Sequence of chain 1.A:
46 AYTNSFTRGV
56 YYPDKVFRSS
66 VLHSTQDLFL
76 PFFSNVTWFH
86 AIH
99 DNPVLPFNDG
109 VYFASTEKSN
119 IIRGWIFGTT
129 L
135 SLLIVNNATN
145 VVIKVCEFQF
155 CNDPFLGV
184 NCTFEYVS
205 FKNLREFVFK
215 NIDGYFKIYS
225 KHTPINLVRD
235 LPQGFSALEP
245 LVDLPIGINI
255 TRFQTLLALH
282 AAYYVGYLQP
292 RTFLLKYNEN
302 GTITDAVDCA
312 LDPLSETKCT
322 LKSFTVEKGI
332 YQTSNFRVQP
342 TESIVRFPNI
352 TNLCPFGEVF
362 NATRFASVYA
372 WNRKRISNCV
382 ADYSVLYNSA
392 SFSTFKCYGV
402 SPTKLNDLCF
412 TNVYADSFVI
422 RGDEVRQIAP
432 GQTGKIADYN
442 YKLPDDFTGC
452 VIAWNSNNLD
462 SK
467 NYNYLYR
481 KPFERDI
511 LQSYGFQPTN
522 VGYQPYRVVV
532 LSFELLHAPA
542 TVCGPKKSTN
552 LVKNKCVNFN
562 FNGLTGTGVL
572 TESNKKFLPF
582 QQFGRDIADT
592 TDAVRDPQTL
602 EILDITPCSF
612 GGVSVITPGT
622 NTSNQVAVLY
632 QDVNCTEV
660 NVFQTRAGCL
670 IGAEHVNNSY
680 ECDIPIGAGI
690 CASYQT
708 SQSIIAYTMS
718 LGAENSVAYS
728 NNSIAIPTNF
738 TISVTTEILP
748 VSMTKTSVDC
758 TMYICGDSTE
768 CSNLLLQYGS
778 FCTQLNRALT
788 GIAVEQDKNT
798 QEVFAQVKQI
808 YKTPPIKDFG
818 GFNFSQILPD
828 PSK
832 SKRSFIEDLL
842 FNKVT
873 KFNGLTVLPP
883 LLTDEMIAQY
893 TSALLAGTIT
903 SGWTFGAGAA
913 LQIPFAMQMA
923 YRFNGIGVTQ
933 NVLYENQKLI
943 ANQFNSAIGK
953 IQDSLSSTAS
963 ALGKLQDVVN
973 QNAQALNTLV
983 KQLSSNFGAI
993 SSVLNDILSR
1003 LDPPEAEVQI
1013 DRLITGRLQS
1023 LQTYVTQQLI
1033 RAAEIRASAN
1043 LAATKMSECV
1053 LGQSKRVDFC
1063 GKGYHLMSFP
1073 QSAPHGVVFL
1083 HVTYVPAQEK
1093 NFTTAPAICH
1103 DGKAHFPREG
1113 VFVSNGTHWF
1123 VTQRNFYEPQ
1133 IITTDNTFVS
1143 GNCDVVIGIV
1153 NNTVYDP

A protein and the small-molecule ligand that binds it are described below.
Small molecule (SMILES): CC(=O)N[C@@H]1[C@@H](O)[C@H](O)[C@@H](CO)O[C@H]1O

Binding-site contacts:
Ligand atom N2 contacts residue ASN635 of chain 1.A at 2.9 Å (h-bond).
Ligand atom C8 contacts residue ASN635 of chain 1.A at 4.2 Å.
Ligand atom C4 contacts residue ASN635 of chain 1.A at 4.3 Å.
Ligand atom O7 contacts residue ASN635 of chain 1.A at 3.1 Å (h-bond).
Ligand atom C1 contacts residue ASN635 of chain 1.A at 1.5 Å.
Ligand atom C7 contacts residue ASN635 of chain 1.A at 3.2 Å.
Ligand atom C3 contacts residue ASN635 of chain 1.A at 3.8 Å.
Ligand atom C2 contacts residue ASN635 of chain 1.A at 2.5 Å.
Ligand atom O5 contacts residue ASN635 of chain 1.A at 2.4 Å (h-bond).
Ligand atom C5 contacts residue ASN635 of chain 1.A at 3.8 Å.
Ligand atom C8 contacts residue GLN663 of chain 1.A at 3.7 Å.